The protein below binds the small molecule below.
Small molecule (SMILES): NC(=[NH2+])NCCC[C@H](N)C(=O)O

Sequence of chain 1.A:
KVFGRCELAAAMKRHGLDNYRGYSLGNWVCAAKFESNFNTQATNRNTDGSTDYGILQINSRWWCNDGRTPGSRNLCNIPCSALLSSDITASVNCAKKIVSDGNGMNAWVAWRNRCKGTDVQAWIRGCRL

Binding-site contacts:
Ligand atom NH1 contacts residue ALA110 of chain 1.A at 4.1 Å.
Ligand atom NH2 contacts residue GLU35 of chain 1.A at 2.4 Å (salt-bridge).
Ligand atom NH2 contacts residue VAL109 of chain 1.A at 3.1 Å (h-bond).
Ligand atom CB contacts residue GLU35 of chain 1.A at 3.7 Å.
Ligand atom NH1 contacts residue VAL109 of chain 1.A at 3.0 Å (h-bond).
Ligand atom CB contacts residue ALA110 of chain 1.A at 4.0 Å (hydrophobic).
Ligand atom NH1 contacts residue ALA107 of chain 1.A at 4.2 Å.
Ligand atom CZ contacts residue TRP108 of chain 1.A at 4.3 Å (hydrophobic).
Ligand atom CZ contacts residue GLU35 of chain 1.A at 3.5 Å.
Ligand atom CZ contacts residue ALA110 of chain 1.A at 3.9 Å (hydrophobic).
Ligand atom NE contacts residue ASP52 of chain 1.A at 3.5 Å (salt-bridge).
Ligand atom NH1 contacts residue TRP108 of chain 1.A at 4.0 Å.
Ligand atom CZ contacts residue VAL109 of chain 1.A at 3.5 Å (hydrophobic).
Ligand atom CG contacts residue ASP52 of chain 1.A at 4.3 Å.
Ligand atom CG contacts residue GLU35 of chain 1.A at 3.1 Å.
Ligand atom CD contacts residue GLU35 of chain 1.A at 2.6 Å.
Ligand atom CD contacts residue GLN57 of chain 1.A at 4.0 Å.
Ligand atom NH2 contacts residue TRP108 of chain 1.A at 3.6 Å.
Ligand atom NH2 contacts residue ALA110 of chain 1.A at 3.0 Å (h-bond).
Ligand atom CD contacts residue ASP52 of chain 1.A at 3.4 Å.
Ligand atom NE contacts residue GLU35 of chain 1.A at 3.7 Å.